Binding-site contacts:
Ligand atom O1A contacts residue ARG105 of chain 1.C at 2.8 Å (salt-bridge).
Ligand atom O4' contacts residue LEU66 of chain 1.C at 3.6 Å.
Ligand atom O3G contacts residue GLY30 of chain 1.C at 3.4 Å.
Ligand atom O2 contacts residue MET69 of chain 1.C at 3.6 Å.
Ligand atom O1B contacts residue ARG167 of chain 1.C at 3.2 Å (salt-bridge).
Ligand atom O2A contacts residue ILE29 of chain 1.C at 3.4 Å.
Ligand atom O2G contacts residue LYS33 of chain 1.C at 2.8 Å (salt-bridge).
Ligand atom N4 contacts residue GLN81 of chain 1.C at 3.2 Å (h-bond).
Ligand atom PG contacts residue LYS33 of chain 1.C at 3.5 Å.
Ligand atom C4 contacts residue PHE114 of chain 1.C at 3.5 Å (hydrophobic).
Ligand atom C2 contacts residue GLN81 of chain 1.C at 3.5 Å.
Ligand atom N3 contacts residue PHE114 of chain 1.C at 3.3 Å.
Ligand atom O1G contacts residue GLU104 of chain 1.C at 3.4 Å (salt-bridge).
Ligand atom O2G contacts residue SER31 of chain 1.C at 3.2 Å (h-bond).
Ligand atom N3 contacts residue PHE80 of chain 1.C at 3.5 Å.
Ligand atom O2A contacts residue LYS33 of chain 1.C at 2.7 Å (salt-bridge).
Ligand atom C2 contacts residue PHE80 of chain 1.C at 3.3 Å (hydrophobic).
Ligand atom O3B contacts residue LYS33 of chain 1.C at 3.0 Å (salt-bridge).
Ligand atom C2' contacts residue ILE29 of chain 1.C at 3.6 Å (hydrophobic).
Ligand atom O1B contacts residue GLY30 of chain 1.C at 3.4 Å (h-bond).
Ligand atom N4 contacts residue PHE114 of chain 1.C at 3.5 Å.
Ligand atom O2A contacts residue ARG105 of chain 1.C at 2.8 Å (salt-bridge).
Ligand atom O1B contacts residue ILE29 of chain 1.C at 3.4 Å.
Ligand atom O2B contacts residue ARG167 of chain 1.C at 3.6 Å (salt-bridge).
Ligand atom C2' contacts residue TYR70 of chain 1.C at 3.5 Å (hydrophobic).
Ligand atom C6 contacts residue TRP57 of chain 1.C at 3.3 Å (hydrophobic).
Ligand atom O1G contacts residue LYS33 of chain 1.C at 3.3 Å (salt-bridge).
Ligand atom O1G contacts residue THR34 of chain 1.C at 2.9 Å (h-bond).
Ligand atom O1B contacts residue ARG169 of chain 1.C at 3.5 Å (salt-bridge).
Ligand atom O2 contacts residue PHE80 of chain 1.C at 3.1 Å.
Ligand atom O2B contacts residue ARG169 of chain 1.C at 2.7 Å (salt-bridge).
Ligand atom O2 contacts residue GLN81 of chain 1.C at 3.5 Å (h-bond).
Ligand atom O3' contacts residue GLU172 of chain 1.C at 2.9 Å (salt-bridge).
Ligand atom C2 contacts residue PHE114 of chain 1.C at 3.4 Å (hydrophobic).
Ligand atom PA contacts residue ARG105 of chain 1.C at 3.6 Å.
Ligand atom O3G contacts residue ARG167 of chain 1.C at 2.7 Å (salt-bridge).
Ligand atom N3 contacts residue GLN81 of chain 1.C at 2.8 Å (h-bond).
Ligand atom O2G contacts residue GLY32 of chain 1.C at 3.0 Å (h-bond).
Ligand atom C3' contacts residue GLU172 of chain 1.C at 3.3 Å.
Ligand atom O3' contacts residue TYR70 of chain 1.C at 2.6 Å (h-bond).

A small-molecule ligand and the protein it binds are described below.
Small molecule (SMILES): Nc1ccn([C@H]2C[C@H](O)[C@@H](CO[P](=O)(O)O[P](=O)(O)OP(=O)(O)O)O2)c(=O)n1

Sequence of chain 1.C:
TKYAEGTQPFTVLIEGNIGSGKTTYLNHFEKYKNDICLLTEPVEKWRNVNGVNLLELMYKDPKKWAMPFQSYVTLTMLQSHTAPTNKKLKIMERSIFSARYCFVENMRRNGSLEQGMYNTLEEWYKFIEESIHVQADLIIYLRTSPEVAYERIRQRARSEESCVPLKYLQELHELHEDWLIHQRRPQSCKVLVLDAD